The protein below binds the small molecule below.
Small molecule (SMILES): CC[C@H](C)[C@H](NC(=O)[C@H](CCCN=C(N)N)NC(=O)[C@H](CCCN=C(N)N)NC(=O)[C@H](C)NC(=O)NC[C@@H](N)CC(C)C)C(=O)N[C@@H](C)C(N)=O

Sequence of chain 1.E:
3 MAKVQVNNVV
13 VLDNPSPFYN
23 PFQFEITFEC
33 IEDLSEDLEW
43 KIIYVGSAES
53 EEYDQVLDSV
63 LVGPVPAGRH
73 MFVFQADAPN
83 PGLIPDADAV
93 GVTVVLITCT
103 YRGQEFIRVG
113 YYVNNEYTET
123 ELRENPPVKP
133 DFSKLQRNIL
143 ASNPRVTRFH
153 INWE

Binding-site contacts:
Ligand atom C34 contacts residue GLY65 of chain 1.E at 3.7 Å.
Ligand atom NH1 contacts residue GLN77 of chain 1.E at 3.5 Å (h-bond).
Ligand atom NH2 contacts residue GLN77 of chain 1.E at 3.0 Å (h-bond).
Ligand atom NH2 contacts residue ASP39 of chain 1.E at 2.7 Å (salt-bridge).
Ligand atom NH1 contacts residue GLY65 of chain 1.E at 2.9 Å (h-bond).
Ligand atom NE contacts residue VAL62 of chain 1.E at 3.2 Å.
Ligand atom O contacts residue SER61 of chain 1.E at 3.6 Å.
Ligand atom C contacts residue SER61 of chain 1.E at 3.6 Å.
Ligand atom CZ contacts residue GLN77 of chain 1.E at 3.5 Å.
Ligand atom CD1 contacts residue VAL62 of chain 1.E at 3.7 Å (hydrophobic).
Ligand atom NH2 contacts residue ASP60 of chain 1.E at 3.5 Å (salt-bridge).
Ligand atom CZ contacts residue ASP39 of chain 1.E at 3.3 Å.
Ligand atom N contacts residue LEU63 of chain 1.E at 3.3 Å (h-bond).
Ligand atom CD contacts residue ASP60 of chain 1.E at 3.3 Å.
Ligand atom O3 contacts residue GLY65 of chain 1.E at 3.0 Å (h-bond).
Ligand atom CA contacts residue SER61 of chain 1.E at 4.0 Å.
Ligand atom O contacts residue LEU63 of chain 1.E at 2.8 Å (h-bond).
Ligand atom CA contacts residue LEU63 of chain 1.E at 3.5 Å (hydrophobic).
Ligand atom O3 contacts residue LEU63 of chain 1.E at 3.6 Å.
Ligand atom N12 contacts residue GLY65 of chain 1.E at 3.5 Å (h-bond).
Ligand atom NE contacts residue ASP60 of chain 1.E at 3.0 Å (salt-bridge).
Ligand atom NH1 contacts residue ASP39 of chain 1.E at 3.0 Å (salt-bridge).
Ligand atom NH2 contacts residue VAL62 of chain 1.E at 3.8 Å.
Ligand atom CB contacts residue LEU63 of chain 1.E at 3.8 Å (hydrophobic).
Ligand atom CB contacts residue VAL62 of chain 1.E at 3.6 Å (hydrophobic).
Ligand atom CZ contacts residue ASP60 of chain 1.E at 2.8 Å.
Ligand atom CG contacts residue VAL62 of chain 1.E at 3.8 Å (hydrophobic).
Ligand atom C contacts residue LEU63 of chain 1.E at 3.8 Å (hydrophobic).
Ligand atom CB contacts residue SER61 of chain 1.E at 3.9 Å.
Ligand atom O3 contacts residue VAL64 of chain 1.E at 3.6 Å.
Ligand atom CD1 contacts residue VAL75 of chain 1.E at 3.8 Å (hydrophobic).
Ligand atom CA contacts residue SER61 of chain 1.E at 3.4 Å.
Ligand atom NH1 contacts residue ASP60 of chain 1.E at 2.8 Å (salt-bridge).
Ligand atom N11 contacts residue LEU63 of chain 1.E at 3.9 Å.
Ligand atom O contacts residue VAL62 of chain 1.E at 3.4 Å.
Ligand atom N contacts residue SER61 of chain 1.E at 3.0 Å (h-bond).
Ligand atom CG1 contacts residue VAL62 of chain 1.E at 3.7 Å (hydrophobic).
Ligand atom CG contacts residue SER61 of chain 1.E at 3.7 Å.
Ligand atom CG contacts residue LEU63 of chain 1.E at 3.2 Å (hydrophobic).
Ligand atom CZ contacts residue VAL62 of chain 1.E at 3.9 Å (hydrophobic).